Binding-site contacts:
Ligand atom C2 contacts residue ASN108 of chain 1.C at 2.6 Å.
Ligand atom O6 contacts residue ASN108 of chain 1.C at 4.4 Å.
Ligand atom C6 contacts residue ASN108 of chain 1.C at 4.5 Å.
Ligand atom C1 contacts residue ASN108 of chain 1.C at 1.5 Å.
Ligand atom C7 contacts residue ASN108 of chain 1.C at 3.3 Å.
Ligand atom N2 contacts residue ASN108 of chain 1.C at 3.1 Å (h-bond).
Ligand atom O5 contacts residue ASN108 of chain 1.C at 2.4 Å (h-bond).
Ligand atom C3 contacts residue ASN108 of chain 1.C at 3.9 Å.
Ligand atom O7 contacts residue ASN108 of chain 1.C at 3.1 Å (h-bond).
Ligand atom C4 contacts residue ASN108 of chain 1.C at 4.3 Å.
Ligand atom C5 contacts residue ASN108 of chain 1.C at 3.6 Å.

The small molecule below binds the protein below.
Small molecule (SMILES): CC(=O)N[C@@H]1[C@@H](O)[C@H](O)[C@@H](CO)O[C@H]1O

Sequence of chain 1.C:
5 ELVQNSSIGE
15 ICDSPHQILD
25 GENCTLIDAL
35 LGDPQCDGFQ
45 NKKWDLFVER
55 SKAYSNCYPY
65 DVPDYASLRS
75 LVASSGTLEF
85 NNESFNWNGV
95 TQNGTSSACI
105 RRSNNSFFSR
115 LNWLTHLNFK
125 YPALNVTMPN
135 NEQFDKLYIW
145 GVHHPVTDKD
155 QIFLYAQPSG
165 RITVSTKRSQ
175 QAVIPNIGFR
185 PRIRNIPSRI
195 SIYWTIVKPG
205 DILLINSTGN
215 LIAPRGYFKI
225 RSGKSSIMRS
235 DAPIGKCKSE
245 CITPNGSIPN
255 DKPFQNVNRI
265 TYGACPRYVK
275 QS